Sequence of chain 1.A:
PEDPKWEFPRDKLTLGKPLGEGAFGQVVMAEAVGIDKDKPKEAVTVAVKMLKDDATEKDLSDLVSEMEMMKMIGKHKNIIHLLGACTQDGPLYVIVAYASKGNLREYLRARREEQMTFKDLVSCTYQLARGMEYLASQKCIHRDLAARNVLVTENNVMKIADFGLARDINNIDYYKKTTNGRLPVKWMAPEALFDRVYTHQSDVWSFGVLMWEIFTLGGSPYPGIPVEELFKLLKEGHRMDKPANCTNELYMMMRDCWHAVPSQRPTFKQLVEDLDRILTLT

A protein and the small-molecule ligand that binds it are described below.
Small molecule (SMILES): Nc1ncnc2c1ncn2[C@@H]1O[C@H](CO[P](=O)(O)O[P](=O)(O)CP(=O)(O)O)[C@@H](O)[C@H]1O

Binding-site contacts:
Ligand atom N1 contacts residue LEU43 of chain 1.A at 3.9 Å.
Ligand atom C5 contacts residue LEU189 of chain 1.A at 3.9 Å (hydrophobic).
Ligand atom C2 contacts residue ALA123 of chain 1.A at 3.1 Å (hydrophobic).
Ligand atom C2 contacts residue LEU43 of chain 1.A at 3.6 Å (hydrophobic).
Ligand atom O2A contacts residue ASP200 of chain 1.A at 3.3 Å (salt-bridge).
Ligand atom O4' contacts residue LEU43 of chain 1.A at 3.9 Å.
Ligand atom O1B contacts residue MG1 of chain 1.E at 3.6 Å.
Ligand atom O1B contacts residue ASP200 of chain 1.A at 2.7 Å (salt-bridge).
Ligand atom N6 contacts residue ALA71 of chain 1.A at 3.4 Å.
Ligand atom N1 contacts residue ALA123 of chain 1.A at 3.1 Å (h-bond).
Ligand atom O2B contacts residue ASP200 of chain 1.A at 3.8 Å.
Ligand atom N3 contacts residue LEU43 of chain 1.A at 4.0 Å.
Ligand atom O2B contacts residue MG1 of chain 1.E at 2.4 Å.
Ligand atom N7 contacts residue LEU189 of chain 1.A at 3.8 Å.
Ligand atom C3B contacts residue GLY46 of chain 1.A at 3.6 Å.
Ligand atom O2' contacts residue ASN127 of chain 1.A at 3.4 Å (h-bond).
Ligand atom C5' contacts residue GLY44 of chain 1.A at 3.8 Å.
Ligand atom N6 contacts residue ALA123 of chain 1.A at 3.8 Å.
Ligand atom N6 contacts residue TYR122 of chain 1.A at 3.9 Å.
Ligand atom N6 contacts residue LEU189 of chain 1.A at 3.8 Å.
Ligand atom PB contacts residue MG1 of chain 1.E at 3.5 Å.
Ligand atom C6 contacts residue ALA71 of chain 1.A at 3.8 Å (hydrophobic).
Ligand atom C4 contacts residue LEU189 of chain 1.A at 3.9 Å (hydrophobic).
Ligand atom C6 contacts residue LEU189 of chain 1.A at 3.9 Å (hydrophobic).
Ligand atom O4' contacts residue GLY44 of chain 1.A at 3.7 Å.
Ligand atom PA contacts residue MG1 of chain 1.E at 4.0 Å.
Ligand atom C4' contacts residue GLY44 of chain 1.A at 3.6 Å.
Ligand atom N1 contacts residue TYR122 of chain 1.A at 3.9 Å.
Ligand atom O2A contacts residue MG1 of chain 1.E at 2.7 Å.
Ligand atom O5' contacts residue VAL51 of chain 1.A at 3.8 Å.
Ligand atom O2' contacts residue LEU189 of chain 1.A at 3.9 Å.
Ligand atom N6 contacts residue ALA121 of chain 1.A at 2.9 Å (h-bond).
Ligand atom C4' contacts residue GLU45 of chain 1.A at 3.9 Å.
Ligand atom PB contacts residue ASP200 of chain 1.A at 3.8 Å.
Ligand atom O1A contacts residue ASP200 of chain 1.A at 3.6 Å.
Ligand atom O3' contacts residue ASN127 of chain 1.A at 3.6 Å (h-bond).
Ligand atom C8 contacts residue VAL51 of chain 1.A at 4.0 Å (hydrophobic).
Ligand atom O4' contacts residue VAL51 of chain 1.A at 3.8 Å.
Ligand atom O1A contacts residue LYS73 of chain 1.A at 3.6 Å (salt-bridge).
Ligand atom C5' contacts residue GLU45 of chain 1.A at 3.6 Å.